This protein binds this small molecule.
Small molecule (SMILES): CC(=O)N[C@@H]1[C@@H](O)[C@H](O)[C@@H](CO)O[C@H]1O

Sequence of chain 1.A:
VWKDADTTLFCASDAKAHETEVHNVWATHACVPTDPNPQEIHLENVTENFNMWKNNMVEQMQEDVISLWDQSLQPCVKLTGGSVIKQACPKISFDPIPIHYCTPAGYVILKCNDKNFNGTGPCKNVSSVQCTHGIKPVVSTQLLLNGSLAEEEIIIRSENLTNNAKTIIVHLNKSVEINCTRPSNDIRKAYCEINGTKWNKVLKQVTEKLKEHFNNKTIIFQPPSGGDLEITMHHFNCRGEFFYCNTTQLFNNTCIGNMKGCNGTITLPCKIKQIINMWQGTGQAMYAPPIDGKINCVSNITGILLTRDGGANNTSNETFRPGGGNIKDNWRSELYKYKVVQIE

Binding-site contacts:
Ligand atom C8 contacts residue ASN125 of chain 1.A at 3.5 Å.
Ligand atom C4 contacts residue ASN125 of chain 1.A at 4.2 Å.
Ligand atom N2 contacts residue ASN125 of chain 1.A at 2.8 Å (h-bond).
Ligand atom C2 contacts residue ASN125 of chain 1.A at 2.4 Å.
Ligand atom C3 contacts residue ASN125 of chain 1.A at 3.8 Å.
Ligand atom O6 contacts residue ASN113 of chain 1.A at 4.4 Å.
Ligand atom O5 contacts residue ASN125 of chain 1.A at 2.4 Å (h-bond).
Ligand atom C1 contacts residue ASN113 of chain 1.A at 3.9 Å.
Ligand atom O7 contacts residue ASP114 of chain 1.A at 4.3 Å.
Ligand atom O7 contacts residue ASN113 of chain 1.A at 4.0 Å.
Ligand atom C5 contacts residue ASN125 of chain 1.A at 3.6 Å.
Ligand atom C1 contacts residue ASN125 of chain 1.A at 1.4 Å.
Ligand atom O5 contacts residue ASN113 of chain 1.A at 3.6 Å.
Ligand atom C7 contacts residue ASN125 of chain 1.A at 3.2 Å.
Ligand atom O7 contacts residue ASN125 of chain 1.A at 3.2 Å (h-bond).